Binding-site contacts:
Ligand atom C8 contacts residue PHE267 of chain 1.F at 4.3 Å (hydrophobic).
Ligand atom C7 contacts residue ASN414 of chain 1.F at 3.3 Å.
Ligand atom C8 contacts residue ILE418 of chain 1.F at 3.7 Å (hydrophobic).
Ligand atom O7 contacts residue ASN414 of chain 1.F at 3.4 Å (h-bond).
Ligand atom C5 contacts residue ASN414 of chain 1.F at 3.7 Å.
Ligand atom N2 contacts residue GLU415 of chain 1.F at 4.4 Å.
Ligand atom C2 contacts residue ASN414 of chain 1.F at 2.4 Å.
Ligand atom O5 contacts residue ASN414 of chain 1.F at 2.4 Å (h-bond).
Ligand atom C8 contacts residue TRP576 of chain 1.F at 3.5 Å (hydrophobic).
Ligand atom O7 contacts residue TRP576 of chain 1.F at 3.9 Å.
Ligand atom C1 contacts residue ASN414 of chain 1.F at 1.4 Å.
Ligand atom C7 contacts residue TRP576 of chain 1.F at 4.2 Å (hydrophobic).
Ligand atom C4 contacts residue ASN414 of chain 1.F at 4.2 Å.
Ligand atom N2 contacts residue ASN414 of chain 1.F at 2.8 Å (h-bond).
Ligand atom C8 contacts residue ASN414 of chain 1.F at 4.2 Å.
Ligand atom C3 contacts residue ASN414 of chain 1.F at 3.7 Å.

This small molecule binds to this protein.
Small molecule (SMILES): CC(=O)N[C@H]1[C@H](O[C@H]2[C@H](O)[C@@H](NC(C)=O)CO[C@@H]2CO)O[C@H](CO)[C@@H](O)[C@@H]1O

Sequence of chain 1.F:
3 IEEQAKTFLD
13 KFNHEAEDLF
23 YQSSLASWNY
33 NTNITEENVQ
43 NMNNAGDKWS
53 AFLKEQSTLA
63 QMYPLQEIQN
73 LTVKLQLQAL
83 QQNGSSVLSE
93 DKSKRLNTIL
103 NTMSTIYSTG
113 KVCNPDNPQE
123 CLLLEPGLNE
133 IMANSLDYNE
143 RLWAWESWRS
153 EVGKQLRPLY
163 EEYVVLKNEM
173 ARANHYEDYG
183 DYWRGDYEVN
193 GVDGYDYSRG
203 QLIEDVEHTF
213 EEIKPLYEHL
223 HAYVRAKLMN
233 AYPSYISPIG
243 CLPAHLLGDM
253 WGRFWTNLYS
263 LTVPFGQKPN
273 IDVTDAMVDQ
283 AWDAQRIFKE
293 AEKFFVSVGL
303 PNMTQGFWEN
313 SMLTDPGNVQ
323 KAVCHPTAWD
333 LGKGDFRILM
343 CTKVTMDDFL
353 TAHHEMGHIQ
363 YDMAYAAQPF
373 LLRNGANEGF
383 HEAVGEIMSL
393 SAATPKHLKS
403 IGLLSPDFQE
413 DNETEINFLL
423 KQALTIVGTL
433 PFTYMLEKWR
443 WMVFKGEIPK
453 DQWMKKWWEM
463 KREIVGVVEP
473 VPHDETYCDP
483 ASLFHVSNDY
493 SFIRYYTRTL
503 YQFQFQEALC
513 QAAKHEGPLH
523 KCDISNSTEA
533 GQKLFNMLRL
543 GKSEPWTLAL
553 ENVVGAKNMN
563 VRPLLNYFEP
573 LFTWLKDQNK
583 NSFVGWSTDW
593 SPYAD